A protein and the small-molecule ligand that binds it are described below.
Small molecule (SMILES): O=C(c1ccc2[nH]ccc2c1)N1CCN(C2c3ccccc3-c3ccccc32)CC1

Binding-site contacts:
Ligand atom C5F contacts residue ALA157 of chain 1.A at 3.5 Å (hydrophobic).
Ligand atom O2B contacts residue TYR158 of chain 1.A at 3.1 Å (h-bond).
Ligand atom C4A contacts residue NAD1 of chain 1.G at 3.1 Å.
Ligand atom N1C contacts residue TYR158 of chain 1.A at 3.9 Å.
Ligand atom C4F contacts residue TYR158 of chain 1.A at 3.9 Å (hydrophobic).
Ligand atom C6E contacts residue ILE215 of chain 1.A at 3.7 Å (hydrophobic).
Ligand atom N9A contacts residue NAD1 of chain 1.G at 3.0 Å (h-bond).
Ligand atom C3C contacts residue PHE149 of chain 1.A at 3.5 Å (hydrophobic).
Ligand atom C6C contacts residue NAD1 of chain 1.G at 3.7 Å.
Ligand atom C1A contacts residue NAD1 of chain 1.G at 3.4 Å.
Ligand atom C1B contacts residue TYR158 of chain 1.A at 3.9 Å (hydrophobic).
Ligand atom C1B contacts residue NAD1 of chain 1.G at 3.6 Å.
Ligand atom C2E contacts residue PRO193 of chain 1.A at 3.8 Å (hydrophobic).
Ligand atom C2C contacts residue NAD1 of chain 1.G at 3.7 Å.
Ligand atom C5F contacts residue PRO156 of chain 1.A at 3.9 Å (hydrophobic).
Ligand atom C7A contacts residue GLY96 of chain 1.A at 3.6 Å.
Ligand atom C1A contacts residue MET103 of chain 1.A at 4.0 Å (hydrophobic).
Ligand atom C3E contacts residue LEU218 of chain 1.A at 3.5 Å (hydrophobic).
Ligand atom C2C contacts residue TYR158 of chain 1.A at 3.7 Å (hydrophobic).
Ligand atom C4E contacts residue LEU218 of chain 1.A at 3.4 Å (hydrophobic).
Ligand atom C1F contacts residue ILE215 of chain 1.A at 3.9 Å (hydrophobic).
Ligand atom C1A contacts residue MET161 of chain 1.A at 3.6 Å (hydrophobic).
Ligand atom C1E contacts residue ILE215 of chain 1.A at 3.7 Å (hydrophobic).
Ligand atom N1C contacts residue NAD1 of chain 1.G at 3.6 Å (h-bond).
Ligand atom C5F contacts residue TYR158 of chain 1.A at 3.6 Å (hydrophobic).
Ligand atom C1D contacts residue ILE215 of chain 1.A at 3.9 Å (hydrophobic).
Ligand atom C7A contacts residue MET161 of chain 1.A at 3.8 Å (hydrophobic).
Ligand atom C5F contacts residue ILE215 of chain 1.A at 3.4 Å (hydrophobic).
Ligand atom C5A contacts residue NAD1 of chain 1.G at 3.7 Å.
Ligand atom C5C contacts residue NAD1 of chain 1.G at 4.0 Å.
Ligand atom O2B contacts residue NAD1 of chain 1.G at 2.9 Å (h-bond).
Ligand atom C3A contacts residue NAD1 of chain 1.G at 3.3 Å.
Ligand atom C7A contacts residue MET103 of chain 1.A at 3.7 Å (hydrophobic).
Ligand atom C8A contacts residue GLY96 of chain 1.A at 3.2 Å.
Ligand atom C6F contacts residue ILE215 of chain 1.A at 3.7 Å (hydrophobic).
Ligand atom C2C contacts residue PHE149 of chain 1.A at 3.9 Å (hydrophobic).
Ligand atom C5E contacts residue ILE215 of chain 1.A at 3.8 Å (hydrophobic).
Ligand atom C3C contacts residue TYR158 of chain 1.A at 3.6 Å (hydrophobic).
Ligand atom C2A contacts residue NAD1 of chain 1.G at 3.5 Å.
Ligand atom C4F contacts residue ALA157 of chain 1.A at 3.5 Å (hydrophobic).

Sequence of chain 1.A:
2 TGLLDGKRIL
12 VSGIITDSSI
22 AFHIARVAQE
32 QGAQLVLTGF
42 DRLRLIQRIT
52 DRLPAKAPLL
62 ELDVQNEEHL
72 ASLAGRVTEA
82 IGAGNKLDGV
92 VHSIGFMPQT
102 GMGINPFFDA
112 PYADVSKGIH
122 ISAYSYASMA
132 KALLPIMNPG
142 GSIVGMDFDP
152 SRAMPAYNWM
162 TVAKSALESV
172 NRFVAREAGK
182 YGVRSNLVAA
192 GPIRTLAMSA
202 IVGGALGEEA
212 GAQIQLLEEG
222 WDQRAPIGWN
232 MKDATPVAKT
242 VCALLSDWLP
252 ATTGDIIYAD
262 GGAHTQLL